Binding-site contacts:
Ligand atom C3 contacts residue GLN212 of chain 1.A at 4.1 Å.
Ligand atom O6 contacts residue GLU153 of chain 1.A at 3.5 Å.
Ligand atom O6 contacts residue LYS216 of chain 1.A at 2.4 Å (salt-bridge).
Ligand atom O5 contacts residue ASN173 of chain 1.A at 2.6 Å (h-bond).
Ligand atom C5 contacts residue GLN212 of chain 1.A at 4.1 Å.
Ligand atom C3 contacts residue ASN173 of chain 1.A at 3.6 Å.
Ligand atom C6 contacts residue LYS216 of chain 1.A at 3.5 Å.
Ligand atom C1 contacts residue GLU152 of chain 1.A at 4.3 Å.
Ligand atom N2 contacts residue ASN173 of chain 1.A at 2.3 Å (h-bond).
Ligand atom C5 contacts residue ASN173 of chain 1.A at 3.8 Å.
Ligand atom O5 contacts residue ILE154 of chain 1.A at 3.6 Å (h-bond).
Ligand atom C1 contacts residue ASN173 of chain 1.A at 1.5 Å.
Ligand atom C1 contacts residue ILE154 of chain 1.A at 4.0 Å (hydrophobic).
Ligand atom C8 contacts residue LYS174 of chain 1.A at 4.0 Å.
Ligand atom C8 contacts residue ASN173 of chain 1.A at 4.1 Å.
Ligand atom O7 contacts residue GLU152 of chain 1.A at 4.1 Å.
Ligand atom O5 contacts residue GLU152 of chain 1.A at 4.3 Å.
Ligand atom O6 contacts residue ILE154 of chain 1.A at 3.6 Å.
Ligand atom C2 contacts residue GLU152 of chain 1.A at 4.1 Å.
Ligand atom O4 contacts residue GLN212 of chain 1.A at 4.4 Å.
Ligand atom C2 contacts residue ASN173 of chain 1.A at 2.2 Å.
Ligand atom C4 contacts residue ASN173 of chain 1.A at 4.2 Å.
Ligand atom C7 contacts residue ASN173 of chain 1.A at 3.3 Å.
Ligand atom C1 contacts residue GLN212 of chain 1.A at 4.2 Å.
Ligand atom O5 contacts residue GLU153 of chain 1.A at 3.9 Å.
Ligand atom C4 contacts residue GLN212 of chain 1.A at 4.4 Å.
Ligand atom O7 contacts residue ASN173 of chain 1.A at 3.9 Å.

The small molecule below binds the protein below.
Small molecule (SMILES): CC(=O)N[C@@H]1[C@@H](O)[C@H](O)[C@@H](CO)O[C@H]1O

Sequence of chain 1.A:
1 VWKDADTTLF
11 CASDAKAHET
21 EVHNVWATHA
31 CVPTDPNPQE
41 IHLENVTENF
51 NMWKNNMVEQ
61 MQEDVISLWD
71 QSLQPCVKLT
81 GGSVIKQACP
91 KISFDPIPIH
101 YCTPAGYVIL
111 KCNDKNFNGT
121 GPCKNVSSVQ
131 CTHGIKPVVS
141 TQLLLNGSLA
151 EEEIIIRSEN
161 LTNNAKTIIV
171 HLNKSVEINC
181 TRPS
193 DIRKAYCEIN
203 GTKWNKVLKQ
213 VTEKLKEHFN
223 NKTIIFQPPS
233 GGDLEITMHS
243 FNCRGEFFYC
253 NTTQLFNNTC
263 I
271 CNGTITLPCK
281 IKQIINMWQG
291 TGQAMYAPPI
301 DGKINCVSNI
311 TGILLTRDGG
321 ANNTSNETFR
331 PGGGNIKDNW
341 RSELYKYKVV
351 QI